Binding-site contacts:
Ligand atom CAM contacts residue ALA58 of chain 1.D at 3.9 Å (hydrophobic).
Ligand atom CBB contacts residue ASP59 of chain 1.D at 3.4 Å.
Ligand atom NAU contacts residue ASP59 of chain 1.D at 2.9 Å (salt-bridge).
Ligand atom CAO contacts residue LEU233 of chain 1.D at 3.7 Å (hydrophobic).
Ligand atom OAR contacts residue TRP91 of chain 1.D at 3.9 Å.
Ligand atom CAX contacts residue LEU233 of chain 1.D at 3.8 Å (hydrophobic).
Ligand atom CAP contacts residue THR55 of chain 1.D at 3.9 Å.
Ligand atom CBF contacts residue ALA58 of chain 1.D at 3.6 Å (hydrophobic).
Ligand atom CBD contacts residue LEU62 of chain 1.D at 3.9 Å (hydrophobic).
Ligand atom CAN contacts residue LEU92 of chain 1.D at 3.7 Å (hydrophobic).
Ligand atom CBE contacts residue TRP91 of chain 1.D at 3.9 Å (hydrophobic).
Ligand atom CAF contacts residue PHE112 of chain 1.D at 3.9 Å (hydrophobic).
Ligand atom CAN contacts residue TRP91 of chain 1.D at 3.9 Å (hydrophobic).
Ligand atom CAN contacts residue ALA58 of chain 1.D at 3.6 Å (hydrophobic).
Ligand atom CAY contacts residue ILE132 of chain 1.D at 3.7 Å (hydrophobic).
Ligand atom CAZ contacts residue MET51 of chain 1.D at 3.6 Å (hydrophobic).
Ligand atom CBD contacts residue ASP59 of chain 1.D at 3.3 Å.
Ligand atom CAA contacts residue ALA58 of chain 1.D at 3.9 Å (hydrophobic).
Ligand atom CAT contacts residue VAL241 of chain 1.D at 3.1 Å (hydrophobic).
Ligand atom CAQ contacts residue LEU54 of chain 1.D at 3.9 Å (hydrophobic).
Ligand atom CAE contacts residue PHE112 of chain 1.D at 3.9 Å (hydrophobic).
Ligand atom CAM contacts residue LEU92 of chain 1.D at 3.7 Å (hydrophobic).
Ligand atom CAS contacts residue THR55 of chain 1.D at 3.8 Å.
Ligand atom CAC contacts residue GLU61 of chain 1.D at 3.1 Å.
Ligand atom CBB contacts residue VAL241 of chain 1.D at 3.5 Å (hydrophobic).
Ligand atom NAU contacts residue VAL241 of chain 1.D at 3.8 Å.
Ligand atom CAO contacts residue ALA58 of chain 1.D at 3.8 Å (hydrophobic).
Ligand atom OAV contacts residue LEU95 of chain 1.D at 3.9 Å.
Ligand atom CBE contacts residue ASP59 of chain 1.D at 3.5 Å.
Ligand atom CBB contacts residue ASN240 of chain 1.D at 3.4 Å.
Ligand atom OAV contacts residue ARG102 of chain 1.D at 2.9 Å (salt-bridge).
Ligand atom CBC contacts residue ASP59 of chain 1.D at 3.3 Å.
Ligand atom CBF contacts residue ASP59 of chain 1.D at 3.7 Å.
Ligand atom CAD contacts residue LEU95 of chain 1.D at 3.7 Å (hydrophobic).
Ligand atom CBC contacts residue ASN240 of chain 1.D at 3.8 Å.
Ligand atom CBF contacts residue TRP91 of chain 1.D at 3.4 Å (hydrophobic).
Ligand atom OAV contacts residue GLU61 of chain 1.D at 2.4 Å (salt-bridge).
Ligand atom CAB contacts residue GLU61 of chain 1.D at 3.2 Å.
Ligand atom OAR contacts residue LEU233 of chain 1.D at 3.3 Å.
Ligand atom CAA contacts residue LEU54 of chain 1.D at 3.6 Å (hydrophobic).

Sequence of chain 1.D:
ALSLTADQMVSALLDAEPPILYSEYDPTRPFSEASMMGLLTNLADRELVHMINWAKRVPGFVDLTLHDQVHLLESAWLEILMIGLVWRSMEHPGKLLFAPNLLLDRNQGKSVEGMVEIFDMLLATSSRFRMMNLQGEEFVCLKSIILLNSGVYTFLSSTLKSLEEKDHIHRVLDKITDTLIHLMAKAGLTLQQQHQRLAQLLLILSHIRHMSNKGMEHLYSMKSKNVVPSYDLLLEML

This protein binds this small molecule.
Small molecule (SMILES): C[C@@H]1CCCN1CCOc1ccc([C@@H]2c3ccc(O)cc3CC[C@@H]2c2ccccc2)cc1